The small molecule below binds the protein below.
Small molecule (SMILES): C[C@@H]1C[C@H]2O[C@@H]2/C=C\C=C\C(=O)Cc2c(Cl)c(O)cc(O)c2C(=O)O1

Binding-site contacts:
Ligand atom C15 contacts residue LYS44 of chain 2.B at 3.9 Å.
Ligand atom C10 contacts residue ASN37 of chain 2.B at 4.0 Å.
Ligand atom O3 contacts residue THR171 of chain 2.B at 3.8 Å.
Ligand atom O3 contacts residue ASP79 of chain 2.B at 2.5 Å (salt-bridge).
Ligand atom C8 contacts residue MET84 of chain 2.B at 3.6 Å (hydrophobic).
Ligand atom O3 contacts residue ALA41 of chain 2.B at 2.9 Å.
Ligand atom C5 contacts residue LEU173 of chain 2.B at 3.7 Å (hydrophobic).
Ligand atom C5 contacts residue ASN37 of chain 2.B at 3.6 Å.
Ligand atom C14 contacts residue ASP40 of chain 2.B at 3.7 Å.
Ligand atom C13 contacts residue ASN37 of chain 2.B at 3.9 Å.
Ligand atom O6 contacts residue ASP40 of chain 2.B at 3.4 Å.
Ligand atom C4 contacts residue ALA38 of chain 2.B at 4.0 Å (hydrophobic).
Ligand atom O4 contacts residue LEU173 of chain 2.B at 3.3 Å.
Ligand atom O2 contacts residue THR171 of chain 2.B at 3.5 Å (h-bond).
Ligand atom C6 contacts residue ASN37 of chain 2.B at 3.9 Å.
Ligand atom C3 contacts residue ALA41 of chain 2.B at 3.8 Å (hydrophobic).
Ligand atom C18 contacts residue ASN92 of chain 2.B at 3.8 Å.
Ligand atom C3 contacts residue ASP79 of chain 2.B at 3.2 Å.
Ligand atom C1 contacts residue ALA41 of chain 2.B at 3.9 Å (hydrophobic).
Ligand atom C7 contacts residue MET84 of chain 2.B at 3.8 Å (hydrophobic).
Ligand atom C16 contacts residue ALA41 of chain 2.B at 3.8 Å (hydrophobic).
Ligand atom C16 contacts residue ILE82 of chain 2.B at 3.6 Å (hydrophobic).
Ligand atom O4 contacts residue ASN37 of chain 2.B at 3.6 Å.
Ligand atom O2 contacts residue ALA41 of chain 2.B at 3.9 Å.
Ligand atom C12 contacts residue ASN37 of chain 2.B at 3.4 Å.
Ligand atom C18 contacts residue MET84 of chain 2.B at 4.0 Å (hydrophobic).
Ligand atom C14 contacts residue ASN37 of chain 2.B at 3.5 Å.
Ligand atom C17 contacts residue ILE82 of chain 2.B at 3.9 Å (hydrophobic).
Ligand atom C14 contacts residue ALA41 of chain 2.B at 3.6 Å (hydrophobic).
Ligand atom C1 contacts residue MET84 of chain 2.B at 3.7 Å (hydrophobic).
Ligand atom C3 contacts residue THR171 of chain 2.B at 4.0 Å.
Ligand atom CL1 contacts residue ASN37 of chain 2.B at 3.6 Å.
Ligand atom O6 contacts residue LYS44 of chain 2.B at 3.3 Å (salt-bridge).
Ligand atom O5 contacts residue LEU93 of chain 2.B at 3.2 Å.
Ligand atom O2 contacts residue MET84 of chain 2.B at 3.6 Å.
Ligand atom C13 contacts residue ASP40 of chain 2.B at 3.6 Å.
Ligand atom CL1 contacts residue PHE124 of chain 2.B at 3.0 Å.
Ligand atom C4 contacts residue ASP79 of chain 2.B at 3.3 Å.
Ligand atom C2 contacts residue MET84 of chain 2.B at 3.9 Å (hydrophobic).
Ligand atom O6 contacts residue ALA41 of chain 2.B at 3.3 Å (h-bond).

Sequence of chain 2.B:
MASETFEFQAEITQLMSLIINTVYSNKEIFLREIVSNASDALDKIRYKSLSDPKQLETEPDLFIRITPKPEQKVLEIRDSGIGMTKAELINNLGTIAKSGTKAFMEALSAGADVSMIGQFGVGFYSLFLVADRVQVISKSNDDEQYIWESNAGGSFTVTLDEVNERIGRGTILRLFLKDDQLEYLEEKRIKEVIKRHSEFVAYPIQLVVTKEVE